Sequence of chain 16.C:
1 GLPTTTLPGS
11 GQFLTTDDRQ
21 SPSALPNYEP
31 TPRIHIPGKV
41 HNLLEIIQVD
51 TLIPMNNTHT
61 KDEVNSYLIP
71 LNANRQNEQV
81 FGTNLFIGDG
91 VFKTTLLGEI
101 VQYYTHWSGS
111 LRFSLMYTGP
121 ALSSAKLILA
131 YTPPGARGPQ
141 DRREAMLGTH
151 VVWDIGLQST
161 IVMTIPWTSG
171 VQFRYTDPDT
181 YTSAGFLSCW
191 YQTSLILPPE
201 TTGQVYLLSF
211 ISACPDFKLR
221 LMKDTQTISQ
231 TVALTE

Sequence of chain 17.C:
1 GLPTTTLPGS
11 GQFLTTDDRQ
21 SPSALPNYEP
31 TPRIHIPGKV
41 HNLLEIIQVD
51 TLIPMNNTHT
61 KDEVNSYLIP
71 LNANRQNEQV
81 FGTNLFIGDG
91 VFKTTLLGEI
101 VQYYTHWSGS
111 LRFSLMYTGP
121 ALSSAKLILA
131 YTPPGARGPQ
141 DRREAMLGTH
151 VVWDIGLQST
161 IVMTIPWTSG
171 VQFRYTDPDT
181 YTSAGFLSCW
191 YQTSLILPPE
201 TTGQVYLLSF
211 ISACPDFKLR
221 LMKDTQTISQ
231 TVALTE

Sequence of chain 16.A:
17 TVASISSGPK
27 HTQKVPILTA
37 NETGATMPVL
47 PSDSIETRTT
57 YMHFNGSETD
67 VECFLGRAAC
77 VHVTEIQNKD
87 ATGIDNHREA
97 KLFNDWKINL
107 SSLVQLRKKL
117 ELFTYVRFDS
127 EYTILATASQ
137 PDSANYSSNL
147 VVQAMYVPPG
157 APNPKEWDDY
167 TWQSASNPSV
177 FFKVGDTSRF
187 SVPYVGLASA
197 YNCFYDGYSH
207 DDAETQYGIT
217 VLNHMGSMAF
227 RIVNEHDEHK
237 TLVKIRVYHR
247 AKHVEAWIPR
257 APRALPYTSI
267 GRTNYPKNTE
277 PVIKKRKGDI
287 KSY

Binding-site contacts:
Ligand atom O1B contacts residue ILE104 of chain 16.A at 3.8 Å.
Ligand atom C1C contacts residue TYR128 of chain 16.A at 3.7 Å (hydrophobic).
Ligand atom C2A contacts residue MET224 of chain 16.A at 3.4 Å (hydrophobic).
Ligand atom N2 contacts residue ASN219 of chain 16.A at 3.6 Å.
Ligand atom C5B contacts residue MET224 of chain 16.A at 3.5 Å (hydrophobic).
Ligand atom C4B contacts residue TYR152 of chain 16.A at 3.8 Å (hydrophobic).
Ligand atom CL1 contacts residue ILE104 of chain 16.A at 3.5 Å.
Ligand atom N3A contacts residue ALA24 of chain 16.C at 3.6 Å.
Ligand atom C2A contacts residue PHE186 of chain 16.A at 3.2 Å (hydrophobic).
Ligand atom C4B contacts residue MET224 of chain 16.A at 3.8 Å (hydrophobic).
Ligand atom C5A contacts residue MET224 of chain 16.A at 3.5 Å (hydrophobic).
Ligand atom C5B contacts residue PHE186 of chain 16.A at 3.5 Å (hydrophobic).
Ligand atom C5A contacts residue PHE186 of chain 16.A at 3.4 Å (hydrophobic).
Ligand atom C31 contacts residue TYR197 of chain 16.A at 3.9 Å (hydrophobic).
Ligand atom C5A contacts residue VAL176 of chain 16.A at 3.2 Å (hydrophobic).
Ligand atom C1B contacts residue VAL188 of chain 16.A at 3.9 Å (hydrophobic).
Ligand atom O1A contacts residue MET224 of chain 16.A at 2.8 Å.
Ligand atom C6B contacts residue TYR128 of chain 16.A at 3.8 Å (hydrophobic).
Ligand atom C4C contacts residue VAL191 of chain 16.A at 3.5 Å (hydrophobic).
Ligand atom C3C contacts residue TYR128 of chain 16.A at 3.4 Å (hydrophobic).
Ligand atom C4 contacts residue LEU106 of chain 16.A at 3.6 Å (hydrophobic).
Ligand atom C5C contacts residue VAL188 of chain 16.A at 3.9 Å (hydrophobic).
Ligand atom C3B contacts residue TYR152 of chain 16.A at 3.7 Å (hydrophobic).
Ligand atom N3A contacts residue PHE186 of chain 16.A at 3.9 Å.
Ligand atom C1C contacts residue LEU106 of chain 16.A at 3.5 Å (hydrophobic).
Ligand atom C2C contacts residue TYR128 of chain 16.A at 3.8 Å (hydrophobic).
Ligand atom C2B contacts residue VAL188 of chain 16.A at 3.7 Å (hydrophobic).
Ligand atom CL1 contacts residue TYR128 of chain 16.A at 3.3 Å.
Ligand atom C2C contacts residue TYR197 of chain 16.A at 3.8 Å (hydrophobic).
Ligand atom C5C contacts residue VAL191 of chain 16.A at 3.9 Å (hydrophobic).
Ligand atom C4C contacts residue VAL188 of chain 16.A at 3.9 Å (hydrophobic).
Ligand atom C4A contacts residue PRO174 of chain 16.A at 3.3 Å (hydrophobic).
Ligand atom C5C contacts residue TYR152 of chain 16.A at 3.9 Å (hydrophobic).
Ligand atom C2B contacts residue TYR152 of chain 16.A at 3.8 Å (hydrophobic).
Ligand atom C4B contacts residue PHE186 of chain 16.A at 3.4 Å (hydrophobic).
Ligand atom O1A contacts residue PHE186 of chain 16.A at 2.8 Å.
Ligand atom O1 contacts residue MET221 of chain 16.A at 3.2 Å (h-bond).
Ligand atom C5 contacts residue LEU106 of chain 16.A at 3.7 Å (hydrophobic).
Ligand atom C5A contacts residue ALA150 of chain 16.A at 3.9 Å (hydrophobic).
Ligand atom N3A contacts residue PRO174 of chain 16.A at 3.7 Å.

This small molecule binds to this protein.
Small molecule (SMILES): Cc1cc(CCCCCOc2ccc(C3=NCCO3)cc2Cl)on1